A small-molecule ligand and the protein it binds are described below.
Small molecule (SMILES): CC(=O)N[C@H]1[C@H](O[C@H]2[C@H](O)[C@@H](NC(C)=O)CO[C@@H]2CO[C@@H]2O[C@@H](C)[C@@H](O)[C@@H](O)[C@@H]2O)O[C@H](CO)[C@@H](O)[C@@H]1O

Binding-site contacts:
Ligand atom C5 contacts residue ASN341 of chain 1.A at 3.6 Å.
Ligand atom C2 contacts residue ASN341 of chain 1.A at 2.5 Å.
Ligand atom O7 contacts residue GLY336 of chain 1.A at 2.5 Å (h-bond).
Ligand atom C1 contacts residue GLY336 of chain 1.A at 4.4 Å.
Ligand atom O4 contacts residue GLY336 of chain 1.A at 4.1 Å.
Ligand atom O7 contacts residue ILE344 of chain 1.A at 4.4 Å.
Ligand atom O7 contacts residue ASN341 of chain 1.A at 4.0 Å.
Ligand atom C7 contacts residue GLY336 of chain 1.A at 3.7 Å.
Ligand atom C8 contacts residue PHE337 of chain 1.A at 4.4 Å (hydrophobic).
Ligand atom O7 contacts residue ASN342 of chain 1.A at 3.4 Å (h-bond).
Ligand atom C4 contacts residue ASN341 of chain 1.A at 4.2 Å.
Ligand atom C5 contacts residue PHE337 of chain 1.A at 4.2 Å (hydrophobic).
Ligand atom O5 contacts residue SER338 of chain 1.A at 4.1 Å.
Ligand atom O7 contacts residue SER343 of chain 1.A at 4.5 Å.
Ligand atom C7 contacts residue ASN342 of chain 1.A at 4.3 Å.
Ligand atom O5 contacts residue ASN341 of chain 1.A at 2.3 Å (h-bond).
Ligand atom C5 contacts residue SER338 of chain 1.A at 3.9 Å.
Ligand atom O7 contacts residue PRO335 of chain 1.A at 3.5 Å.
Ligand atom C3 contacts residue ASN341 of chain 1.A at 3.8 Å.
Ligand atom C6 contacts residue ASP340 of chain 1.A at 4.3 Å.
Ligand atom C7 contacts residue ASN341 of chain 1.A at 3.2 Å.
Ligand atom C8 contacts residue GLY336 of chain 1.A at 4.5 Å.
Ligand atom C6 contacts residue SER338 of chain 1.A at 4.0 Å.
Ligand atom C6 contacts residue PHE337 of chain 1.A at 4.2 Å (hydrophobic).
Ligand atom C6 contacts residue SER338 of chain 1.A at 3.8 Å.
Ligand atom C6 contacts residue ASN341 of chain 1.A at 4.0 Å.
Ligand atom N2 contacts residue GLY336 of chain 1.A at 4.5 Å.
Ligand atom C5 contacts residue ASN341 of chain 1.A at 4.4 Å.
Ligand atom O5 contacts residue SER338 of chain 1.A at 3.4 Å.
Ligand atom C3 contacts residue GLY336 of chain 1.A at 4.1 Å.
Ligand atom C1 contacts residue SER338 of chain 1.A at 3.8 Å.
Ligand atom C1 contacts residue ASN341 of chain 1.A at 1.4 Å.
Ligand atom C8 contacts residue ASN341 of chain 1.A at 3.2 Å.
Ligand atom O7 contacts residue PHE337 of chain 1.A at 4.2 Å.
Ligand atom N2 contacts residue ASN341 of chain 1.A at 3.0 Å (h-bond).

Sequence of chain 1.A:
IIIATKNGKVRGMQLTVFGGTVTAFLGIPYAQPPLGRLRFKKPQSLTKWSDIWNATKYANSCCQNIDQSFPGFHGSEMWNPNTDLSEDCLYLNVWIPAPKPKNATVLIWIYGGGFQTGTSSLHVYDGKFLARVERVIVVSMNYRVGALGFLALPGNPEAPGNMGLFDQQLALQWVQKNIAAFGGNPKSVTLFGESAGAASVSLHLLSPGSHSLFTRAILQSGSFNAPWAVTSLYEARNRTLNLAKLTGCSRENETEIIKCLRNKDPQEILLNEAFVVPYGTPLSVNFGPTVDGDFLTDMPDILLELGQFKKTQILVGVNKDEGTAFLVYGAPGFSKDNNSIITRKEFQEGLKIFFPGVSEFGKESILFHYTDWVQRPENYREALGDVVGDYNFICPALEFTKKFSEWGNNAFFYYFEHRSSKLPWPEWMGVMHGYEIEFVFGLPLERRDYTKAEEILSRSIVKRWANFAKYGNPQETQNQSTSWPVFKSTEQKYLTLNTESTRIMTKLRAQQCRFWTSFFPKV